A small-molecule ligand and the protein it binds are described below.
Small molecule (SMILES): CSCC[C@@H](C=O)NC(=O)[C@H](C)NC(=O)[C@H](CCC(=O)O)NC(=O)[C@H](C)NC(=O)[C@H](CC(C)C)NC(=O)[C@@H](NC(=O)[C@H](CCCN=C(N)N)NC(=O)[C@H](C)NC(=O)[C@H](C)N)C(C)C

Sequence of chain 1.A:
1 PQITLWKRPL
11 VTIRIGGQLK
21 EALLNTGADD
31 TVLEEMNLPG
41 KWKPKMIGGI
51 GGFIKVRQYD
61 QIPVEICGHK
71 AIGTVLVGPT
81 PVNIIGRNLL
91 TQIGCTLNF

Binding-site contacts:
Ligand atom N contacts residue ASP29 of chain 1.A at 2.9 Å (salt-bridge).
Ligand atom O contacts residue GLY49 of chain 1.B at 3.4 Å.
Ligand atom CB contacts residue ASP30 of chain 1.B at 3.5 Å.
Ligand atom O contacts residue ASP29 of chain 1.B at 3.0 Å (salt-bridge).
Ligand atom CG contacts residue ILE50 of chain 1.A at 3.5 Å (hydrophobic).
Ligand atom O contacts residue ILE47 of chain 1.B at 3.5 Å.
Ligand atom O contacts residue GLY48 of chain 1.B at 2.9 Å (h-bond).
Ligand atom N contacts residue GLY27 of chain 1.B at 3.0 Å (h-bond).
Ligand atom O contacts residue ASN25 of chain 1.B at 2.7 Å (h-bond).
Ligand atom N contacts residue GLY48 of chain 1.A at 3.0 Å (h-bond).
Ligand atom CA contacts residue ASP29 of chain 1.B at 3.6 Å.
Ligand atom O contacts residue ASP29 of chain 1.A at 2.9 Å (salt-bridge).
Ligand atom CG contacts residue MET46 of chain 1.B at 3.6 Å (hydrophobic).
Ligand atom OE1 contacts residue ASP30 of chain 1.B at 2.5 Å (salt-bridge).
Ligand atom C contacts residue GLY48 of chain 1.A at 3.6 Å.
Ligand atom CB contacts residue ASP29 of chain 1.B at 3.5 Å.
Ligand atom CA contacts residue GLY48 of chain 1.A at 3.3 Å.
Ligand atom CA contacts residue GLY27 of chain 1.B at 3.4 Å.
Ligand atom O contacts residue ALA28 of chain 1.B at 3.5 Å.
Ligand atom O contacts residue GLY49 of chain 1.A at 3.6 Å.
Ligand atom CD contacts residue ASP30 of chain 1.B at 3.3 Å.
Ligand atom O contacts residue GLY27 of chain 1.B at 3.6 Å (h-bond).
Ligand atom O contacts residue GLY48 of chain 1.A at 3.2 Å (h-bond).
Ligand atom OE2 contacts residue ASP30 of chain 1.B at 2.9 Å (salt-bridge).
Ligand atom N contacts residue GLY48 of chain 1.B at 3.1 Å (h-bond).
Ligand atom CB contacts residue ILE84 of chain 1.A at 3.6 Å (hydrophobic).
Ligand atom CB contacts residue ASN25 of chain 1.B at 3.5 Å.
Ligand atom CG contacts residue GLY27 of chain 1.A at 3.6 Å.
Ligand atom CB contacts residue GLY27 of chain 1.A at 3.4 Å.
Ligand atom O contacts residue GLY27 of chain 1.A at 3.6 Å (h-bond).
Ligand atom N contacts residue GLY27 of chain 1.A at 3.0 Å (h-bond).
Ligand atom CA contacts residue GLY48 of chain 1.B at 3.4 Å.
Ligand atom CB contacts residue ASP30 of chain 1.A at 3.0 Å.
Ligand atom OE2 contacts residue ALA28 of chain 1.B at 3.5 Å.
Ligand atom CB contacts residue ARG8 of chain 1.B at 3.5 Å.
Ligand atom OE2 contacts residue ASP29 of chain 1.B at 2.9 Å (salt-bridge).
Ligand atom O contacts residue ALA28 of chain 1.A at 3.4 Å.
Ligand atom N contacts residue ASP30 of chain 1.B at 3.5 Å (salt-bridge).
Ligand atom CB contacts residue ARG8 of chain 1.A at 3.2 Å.
Ligand atom CA contacts residue ASP29 of chain 1.A at 3.5 Å.

Sequence of chain 1.B:
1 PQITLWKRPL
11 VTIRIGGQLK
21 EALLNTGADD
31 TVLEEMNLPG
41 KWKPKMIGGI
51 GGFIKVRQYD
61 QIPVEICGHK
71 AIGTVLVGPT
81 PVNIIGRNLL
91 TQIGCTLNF